This small molecule binds to this protein.
Small molecule (SMILES): CC(=O)N[C@H]1[C@H](O[C@H]2[C@H](O)[C@@H](NC(C)=O)CO[C@@H]2CO)O[C@H](CO)[C@@H](O)[C@@H]1O

Binding-site contacts:
Ligand atom C6 contacts residue LYS762 of chain 2.A at 4.2 Å.
Ligand atom N2 contacts residue THR470 of chain 2.A at 4.0 Å.
Ligand atom C7 contacts residue ASN577 of chain 2.A at 3.7 Å.
Ligand atom O5 contacts residue THR470 of chain 2.A at 4.2 Å.
Ligand atom C3 contacts residue ASN577 of chain 2.A at 3.8 Å.
Ligand atom O7 contacts residue ASN577 of chain 2.A at 4.2 Å.
Ligand atom C5 contacts residue THR470 of chain 2.A at 4.5 Å.
Ligand atom C2 contacts residue ASN577 of chain 2.A at 2.4 Å.
Ligand atom N2 contacts residue ASN577 of chain 2.A at 2.9 Å (h-bond).
Ligand atom C1 contacts residue THR470 of chain 2.A at 3.8 Å.
Ligand atom C4 contacts residue ASN577 of chain 2.A at 4.2 Å.
Ligand atom O5 contacts residue ASN577 of chain 2.A at 2.4 Å (h-bond).
Ligand atom C5 contacts residue ASN577 of chain 2.A at 3.7 Å.
Ligand atom C1 contacts residue ASN577 of chain 2.A at 1.4 Å.
Ligand atom O6 contacts residue LYS762 of chain 2.A at 2.9 Å (salt-bridge).

Sequence of chain 2.A:
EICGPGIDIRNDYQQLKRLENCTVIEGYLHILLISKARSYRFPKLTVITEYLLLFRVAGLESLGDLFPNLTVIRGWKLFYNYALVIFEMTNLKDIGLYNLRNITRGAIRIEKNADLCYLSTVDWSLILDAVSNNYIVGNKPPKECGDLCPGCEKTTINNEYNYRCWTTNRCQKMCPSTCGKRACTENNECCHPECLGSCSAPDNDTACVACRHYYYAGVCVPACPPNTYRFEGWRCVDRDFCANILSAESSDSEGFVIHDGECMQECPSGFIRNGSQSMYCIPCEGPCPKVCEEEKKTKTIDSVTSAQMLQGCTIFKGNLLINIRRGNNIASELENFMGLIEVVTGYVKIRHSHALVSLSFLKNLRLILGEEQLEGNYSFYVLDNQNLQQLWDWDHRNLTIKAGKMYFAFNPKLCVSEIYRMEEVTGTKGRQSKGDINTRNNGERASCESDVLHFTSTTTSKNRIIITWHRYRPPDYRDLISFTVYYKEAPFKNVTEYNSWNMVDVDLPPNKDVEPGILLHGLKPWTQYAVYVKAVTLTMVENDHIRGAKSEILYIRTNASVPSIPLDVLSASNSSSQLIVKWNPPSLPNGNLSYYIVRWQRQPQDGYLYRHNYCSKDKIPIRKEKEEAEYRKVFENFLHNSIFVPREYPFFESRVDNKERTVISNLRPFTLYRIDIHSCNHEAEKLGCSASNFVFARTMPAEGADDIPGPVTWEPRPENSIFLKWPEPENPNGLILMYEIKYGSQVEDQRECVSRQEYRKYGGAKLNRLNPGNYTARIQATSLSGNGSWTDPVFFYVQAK